Sequence of chain 1.Z:
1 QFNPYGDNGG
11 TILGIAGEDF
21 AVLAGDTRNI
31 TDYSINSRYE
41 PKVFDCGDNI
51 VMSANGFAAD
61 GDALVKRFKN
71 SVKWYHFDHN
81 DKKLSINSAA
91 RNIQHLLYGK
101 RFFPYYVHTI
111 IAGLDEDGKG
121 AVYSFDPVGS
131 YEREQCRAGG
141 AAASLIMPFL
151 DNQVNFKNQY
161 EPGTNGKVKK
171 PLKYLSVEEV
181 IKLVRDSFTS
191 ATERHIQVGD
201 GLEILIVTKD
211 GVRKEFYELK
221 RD

Sequence of chain 1.Y:
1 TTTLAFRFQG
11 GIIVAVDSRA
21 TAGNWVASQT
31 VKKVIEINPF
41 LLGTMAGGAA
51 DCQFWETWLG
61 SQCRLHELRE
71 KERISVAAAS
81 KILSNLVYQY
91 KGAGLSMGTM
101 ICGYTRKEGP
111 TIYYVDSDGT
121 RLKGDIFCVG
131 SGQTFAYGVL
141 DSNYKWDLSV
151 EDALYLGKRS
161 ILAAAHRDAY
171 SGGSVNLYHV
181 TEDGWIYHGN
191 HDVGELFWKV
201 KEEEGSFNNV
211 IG

Binding-site contacts:
Ligand atom CA contacts residue GLY47 of chain 1.Y at 3.8 Å.
Ligand atom CD2 contacts residue ALA22 of chain 1.Y at 3.7 Å (hydrophobic).
Ligand atom O contacts residue THR1 of chain 1.Y at 2.3 Å (h-bond).
Ligand atom CD2 contacts residue THR21 of chain 1.Y at 3.8 Å.
Ligand atom C3 contacts residue ARG19 of chain 1.Y at 3.5 Å.
Ligand atom O contacts residue THR21 of chain 1.Y at 3.4 Å (h-bond).
Ligand atom N contacts residue ASP126 of chain 1.Z at 3.0 Å (salt-bridge).
Ligand atom C1 contacts residue THR1 of chain 1.Y at 2.5 Å.
Ligand atom C contacts residue THR1 of chain 1.Y at 1.4 Å.
Ligand atom CB contacts residue GLY47 of chain 1.Y at 3.8 Å.
Ligand atom C3 contacts residue THR21 of chain 1.Y at 3.7 Å.
Ligand atom OE2 contacts residue VAL31 of chain 1.Y at 3.4 Å.
Ligand atom OE2 contacts residue ALA49 of chain 1.Y at 3.4 Å.
Ligand atom CB contacts residue GLY47 of chain 1.Y at 3.8 Å.
Ligand atom C contacts residue GLY47 of chain 1.Y at 3.5 Å.
Ligand atom C2 contacts residue MES1 of chain 1.UA at 3.8 Å.
Ligand atom N contacts residue THR1 of chain 1.Y at 3.6 Å.
Ligand atom C3 contacts residue TYR170 of chain 1.Y at 3.2 Å (hydrophobic).
Ligand atom CD2 contacts residue ALA27 of chain 1.Y at 3.6 Å (hydrophobic).
Ligand atom O contacts residue ALA49 of chain 1.Y at 3.0 Å (h-bond).
Ligand atom O contacts residue ALA20 of chain 1.Y at 3.3 Å.
Ligand atom C3 contacts residue THR1 of chain 1.Y at 2.5 Å.
Ligand atom C contacts residue ASP126 of chain 1.Z at 3.8 Å.
Ligand atom CA contacts residue THR21 of chain 1.Y at 3.8 Å.
Ligand atom N contacts residue GLY47 of chain 1.Y at 2.8 Å (h-bond).
Ligand atom CG contacts residue LYS33 of chain 1.Y at 3.8 Å.
Ligand atom C1 contacts residue MES1 of chain 1.UA at 3.0 Å.
Ligand atom N contacts residue THR21 of chain 1.Y at 3.0 Å (h-bond).
Ligand atom CG contacts residue ASP126 of chain 1.Z at 3.8 Å.
Ligand atom CH3 contacts residue ASP126 of chain 1.Z at 3.5 Å.
Ligand atom C2 contacts residue THR1 of chain 1.Y at 1.5 Å.
Ligand atom O contacts residue THR21 of chain 1.Y at 3.0 Å (h-bond).
Ligand atom OE1 contacts residue MET45 of chain 1.Y at 3.3 Å.
Ligand atom O contacts residue GLY48 of chain 1.Y at 3.8 Å.
Ligand atom CB contacts residue THR1 of chain 1.Y at 2.6 Å.
Ligand atom CA contacts residue GLY47 of chain 1.Y at 3.2 Å.
Ligand atom O contacts residue GLY47 of chain 1.Y at 3.0 Å (h-bond).
Ligand atom O contacts residue THR1 of chain 1.Y at 3.4 Å (h-bond).
Ligand atom CA contacts residue THR1 of chain 1.Y at 2.3 Å.
Ligand atom O contacts residue MES1 of chain 1.UA at 3.1 Å (h-bond).

The small molecule below binds the protein below.
Small molecule (SMILES): CC(=O)N[C@@H](CC(C)C)C(=O)N[C@@H](C)C(=O)N[C@@H](CCC(=O)O)[C@@H](O)[C@H](C)CO